Sequence of chain 1.D:
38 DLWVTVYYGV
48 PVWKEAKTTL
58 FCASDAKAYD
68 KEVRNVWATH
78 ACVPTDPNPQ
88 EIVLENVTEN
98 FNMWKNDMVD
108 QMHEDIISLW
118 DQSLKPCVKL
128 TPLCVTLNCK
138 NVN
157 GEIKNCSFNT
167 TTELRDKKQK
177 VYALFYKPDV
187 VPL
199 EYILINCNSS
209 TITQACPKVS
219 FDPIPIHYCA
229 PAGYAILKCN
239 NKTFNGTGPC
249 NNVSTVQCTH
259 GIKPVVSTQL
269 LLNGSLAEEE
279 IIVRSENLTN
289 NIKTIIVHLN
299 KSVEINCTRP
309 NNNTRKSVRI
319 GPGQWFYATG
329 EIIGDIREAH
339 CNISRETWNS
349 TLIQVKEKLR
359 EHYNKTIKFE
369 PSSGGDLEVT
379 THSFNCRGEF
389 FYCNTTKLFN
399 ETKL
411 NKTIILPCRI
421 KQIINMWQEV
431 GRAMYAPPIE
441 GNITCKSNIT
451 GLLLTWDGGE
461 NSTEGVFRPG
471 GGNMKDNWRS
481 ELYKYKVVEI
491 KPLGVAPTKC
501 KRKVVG

Binding-site contacts:
Ligand atom C8 contacts residue ASN206 of chain 1.D at 4.3 Å.
Ligand atom C1 contacts residue ASN206 of chain 1.D at 1.4 Å.
Ligand atom O5 contacts residue ASN206 of chain 1.D at 2.4 Å (h-bond).
Ligand atom C7 contacts residue ASN206 of chain 1.D at 3.6 Å.
Ligand atom O6 contacts residue PRO188 of chain 1.D at 4.2 Å.
Ligand atom N2 contacts residue ASN206 of chain 1.D at 2.8 Å (h-bond).
Ligand atom C5 contacts residue ASN206 of chain 1.D at 3.7 Å.
Ligand atom C2 contacts residue ASN206 of chain 1.D at 2.4 Å.
Ligand atom O7 contacts residue ASN206 of chain 1.D at 3.9 Å.
Ligand atom C4 contacts residue ASN206 of chain 1.D at 4.2 Å.
Ligand atom C6 contacts residue VAL187 of chain 1.D at 4.1 Å (hydrophobic).
Ligand atom C6 contacts residue PRO188 of chain 1.D at 4.3 Å (hydrophobic).
Ligand atom C3 contacts residue ASN206 of chain 1.D at 3.8 Å.

This small molecule binds to this protein.
Small molecule (SMILES): CC(=O)N[C@@H]1[C@@H](O)[C@H](O)[C@@H](CO)O[C@H]1O